Sequence of chain 1.C:
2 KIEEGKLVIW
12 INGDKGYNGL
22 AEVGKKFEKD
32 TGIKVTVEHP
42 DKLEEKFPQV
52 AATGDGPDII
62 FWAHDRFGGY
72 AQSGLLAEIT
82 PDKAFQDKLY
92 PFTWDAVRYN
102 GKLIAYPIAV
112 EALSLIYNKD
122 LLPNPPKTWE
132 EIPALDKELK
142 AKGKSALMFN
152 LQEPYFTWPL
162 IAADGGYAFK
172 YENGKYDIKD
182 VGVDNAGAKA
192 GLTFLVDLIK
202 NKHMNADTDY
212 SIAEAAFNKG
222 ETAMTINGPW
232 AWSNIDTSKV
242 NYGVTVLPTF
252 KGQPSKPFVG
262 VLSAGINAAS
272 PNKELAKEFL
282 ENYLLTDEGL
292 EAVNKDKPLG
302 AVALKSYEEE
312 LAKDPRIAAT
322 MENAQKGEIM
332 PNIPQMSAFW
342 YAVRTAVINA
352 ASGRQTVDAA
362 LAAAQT

Binding-site contacts:
Ligand atom O1 contacts residue LYS16 of chain 1.D at 3.4 Å (salt-bridge).
Ligand atom O2 contacts residue GLU112 of chain 1.D at 2.7 Å (salt-bridge).
Ligand atom C4 contacts residue TRP341 of chain 1.C at 3.5 Å (hydrophobic).
Ligand atom C6 contacts residue TRP341 of chain 1.C at 3.5 Å (hydrophobic).
Ligand atom O2 contacts residue ASP66 of chain 1.D at 3.3 Å (salt-bridge).
Ligand atom C2 contacts residue ASP66 of chain 1.D at 3.5 Å.
Ligand atom O5 contacts residue TYR156 of chain 1.D at 3.2 Å.
Ligand atom O2 contacts residue TRP63 of chain 1.D at 2.8 Å (h-bond).
Ligand atom C6 contacts residue TYR156 of chain 1.D at 3.5 Å (hydrophobic).
Ligand atom C4 contacts residue TYR156 of chain 1.D at 3.7 Å (hydrophobic).
Ligand atom C3 contacts residue TRP63 of chain 1.D at 3.4 Å (hydrophobic).
Ligand atom O5 contacts residue TRP231 of chain 1.C at 3.9 Å.
Ligand atom C2 contacts residue TRP63 of chain 1.D at 3.6 Å (hydrophobic).
Ligand atom O3 contacts residue TRP63 of chain 1.D at 3.0 Å (h-bond).
Ligand atom O3 contacts residue GLU112 of chain 1.D at 3.6 Å (salt-bridge).
Ligand atom O4 contacts residue ARG345 of chain 1.C at 3.4 Å (salt-bridge).
Ligand atom O4 contacts residue TRP63 of chain 1.D at 3.6 Å.
Ligand atom O6 contacts residue PHE157 of chain 1.D at 3.4 Å.
Ligand atom O4 contacts residue ARG67 of chain 1.D at 2.5 Å (salt-bridge).
Ligand atom O2 contacts residue ALA64 of chain 1.D at 3.5 Å.
Ligand atom O6 contacts residue TYR156 of chain 1.D at 3.0 Å (h-bond).
Ligand atom O3 contacts residue ARG67 of chain 1.D at 2.7 Å (salt-bridge).
Ligand atom O1 contacts residue TRP63 of chain 1.D at 3.6 Å.
Ligand atom O4 contacts residue TRP341 of chain 1.C at 3.8 Å.
Ligand atom O3 contacts residue ALA64 of chain 1.D at 3.6 Å.
Ligand atom C2 contacts residue GLU112 of chain 1.D at 3.2 Å.
Ligand atom O3 contacts residue TYR156 of chain 1.D at 3.6 Å.
Ligand atom O3 contacts residue ASP66 of chain 1.D at 2.8 Å (salt-bridge).
Ligand atom O2 contacts residue LYS16 of chain 1.D at 3.3 Å (salt-bridge).
Ligand atom C3 contacts residue ASP66 of chain 1.D at 3.6 Å.
Ligand atom C3 contacts residue ARG67 of chain 1.D at 3.4 Å.
Ligand atom C6 contacts residue ARG345 of chain 1.C at 3.9 Å.
Ligand atom O6 contacts residue GLU154 of chain 1.D at 3.4 Å (salt-bridge).
Ligand atom C6 contacts residue PRO155 of chain 1.D at 3.9 Å (hydrophobic).
Ligand atom C6 contacts residue PHE157 of chain 1.D at 3.8 Å (hydrophobic).
Ligand atom O6 contacts residue PRO155 of chain 1.D at 3.2 Å.
Ligand atom O1 contacts residue ASP15 of chain 1.D at 3.8 Å.
Ligand atom C1 contacts residue LYS16 of chain 1.D at 3.4 Å.
Ligand atom C4 contacts residue ARG67 of chain 1.D at 3.4 Å.
Ligand atom C1 contacts residue TYR156 of chain 1.D at 3.3 Å (hydrophobic).

This protein binds this small molecule.
Small molecule (SMILES): OC[C@H]1O[C@H](O[C@H]2[C@H](O)[C@@H](O)[C@@H](O)O[C@@H]2CO)[C@H](O)[C@@H](O)[C@@H]1O

Sequence of chain 1.D:
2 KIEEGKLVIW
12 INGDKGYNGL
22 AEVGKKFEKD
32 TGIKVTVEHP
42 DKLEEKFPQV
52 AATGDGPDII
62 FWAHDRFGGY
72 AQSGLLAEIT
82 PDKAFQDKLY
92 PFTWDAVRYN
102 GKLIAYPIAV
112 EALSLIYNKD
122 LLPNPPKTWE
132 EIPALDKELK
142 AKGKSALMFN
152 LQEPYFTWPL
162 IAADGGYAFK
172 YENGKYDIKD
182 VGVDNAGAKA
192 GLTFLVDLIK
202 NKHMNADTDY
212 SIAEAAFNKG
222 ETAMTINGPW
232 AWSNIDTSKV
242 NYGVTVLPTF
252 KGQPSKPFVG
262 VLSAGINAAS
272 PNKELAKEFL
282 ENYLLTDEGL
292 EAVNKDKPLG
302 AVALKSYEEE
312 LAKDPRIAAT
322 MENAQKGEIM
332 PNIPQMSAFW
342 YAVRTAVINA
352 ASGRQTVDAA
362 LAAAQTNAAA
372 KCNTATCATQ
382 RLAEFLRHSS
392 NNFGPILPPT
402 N